This protein binds this small molecule.
Small molecule (SMILES): CCOC(=O)c1sc2cnccc2c1Nc1ccc2c(c1)=CCC=2NO

Sequence of chain 1.A:
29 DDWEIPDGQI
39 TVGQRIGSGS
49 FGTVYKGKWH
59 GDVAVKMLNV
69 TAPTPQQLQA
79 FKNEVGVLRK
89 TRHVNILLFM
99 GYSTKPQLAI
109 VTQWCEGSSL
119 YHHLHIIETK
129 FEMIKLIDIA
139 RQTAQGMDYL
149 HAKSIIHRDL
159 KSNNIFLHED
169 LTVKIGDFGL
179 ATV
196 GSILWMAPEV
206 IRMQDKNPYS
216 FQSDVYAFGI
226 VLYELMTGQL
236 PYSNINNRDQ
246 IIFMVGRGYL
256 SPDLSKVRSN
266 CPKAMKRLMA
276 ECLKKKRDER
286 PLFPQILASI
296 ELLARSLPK

Binding-site contacts:
Ligand atom N10 contacts residue VAL52 of chain 1.A at 4.0 Å.
Ligand atom C5 contacts residue ASP175 of chain 1.A at 3.9 Å.
Ligand atom O23 contacts residue LEU86 of chain 1.A at 4.0 Å.
Ligand atom C4 contacts residue PHE164 of chain 1.A at 3.9 Å (hydrophobic).
Ligand atom C9 contacts residue LYS64 of chain 1.A at 3.8 Å.
Ligand atom S15 contacts residue ILE44 of chain 1.A at 3.6 Å.
Ligand atom C9 contacts residue THR110 of chain 1.A at 3.4 Å.
Ligand atom C26 contacts residue ILE44 of chain 1.A at 3.5 Å (hydrophobic).
Ligand atom C11 contacts residue VAL52 of chain 1.A at 4.0 Å (hydrophobic).
Ligand atom C6 contacts residue ASP175 of chain 1.A at 3.6 Å.
Ligand atom N21 contacts residue TRP112 of chain 1.A at 3.8 Å.
Ligand atom C20 contacts residue GLN111 of chain 1.A at 3.8 Å.
Ligand atom O23 contacts residue PHE176 of chain 1.A at 3.6 Å.
Ligand atom C13 contacts residue PHE164 of chain 1.A at 3.6 Å (hydrophobic).
Ligand atom C5 contacts residue PHE164 of chain 1.A at 3.9 Å (hydrophobic).
Ligand atom C4 contacts residue VAL52 of chain 1.A at 4.0 Å (hydrophobic).
Ligand atom C19 contacts residue LEU95 of chain 1.A at 4.0 Å (hydrophobic).
Ligand atom C20 contacts residue ALA62 of chain 1.A at 3.5 Å (hydrophobic).
Ligand atom N12 contacts residue GLU82 of chain 1.A at 2.9 Å (salt-bridge).
Ligand atom C3 contacts residue VAL52 of chain 1.A at 3.5 Å (hydrophobic).
Ligand atom O23 contacts residue ASP175 of chain 1.A at 3.7 Å.
Ligand atom C22 contacts residue TRP112 of chain 1.A at 3.7 Å (hydrophobic).
Ligand atom C1 contacts residue LYS64 of chain 1.A at 4.0 Å.
Ligand atom N21 contacts residue ALA62 of chain 1.A at 4.0 Å.
Ligand atom N12 contacts residue LYS64 of chain 1.A at 3.1 Å (salt-bridge).
Ligand atom C16 contacts residue PHE164 of chain 1.A at 3.7 Å (hydrophobic).
Ligand atom C8 contacts residue LYS64 of chain 1.A at 3.7 Å.
Ligand atom C19 contacts residue ALA62 of chain 1.A at 3.8 Å (hydrophobic).
Ligand atom C11 contacts residue PHE164 of chain 1.A at 3.4 Å (hydrophobic).
Ligand atom C8 contacts residue THR110 of chain 1.A at 3.8 Å.
Ligand atom C14 contacts residue PHE164 of chain 1.A at 4.0 Å (hydrophobic).
Ligand atom O23 contacts residue GLU82 of chain 1.A at 2.8 Å (salt-bridge).
Ligand atom N10 contacts residue PHE164 of chain 1.A at 3.3 Å.
Ligand atom C22 contacts residue CYS113 of chain 1.A at 3.9 Å (hydrophobic).
Ligand atom C25 contacts residue ILE44 of chain 1.A at 3.2 Å (hydrophobic).
Ligand atom C7 contacts residue LYS64 of chain 1.A at 3.8 Å.
Ligand atom N21 contacts residue CYS113 of chain 1.A at 3.2 Å (h-bond).
Ligand atom O18 contacts residue SER46 of chain 1.A at 3.9 Å.
Ligand atom C8 contacts residue ILE108 of chain 1.A at 3.9 Å (hydrophobic).
Ligand atom O18 contacts residue VAL52 of chain 1.A at 3.9 Å.